Sequence of chain 1.E:
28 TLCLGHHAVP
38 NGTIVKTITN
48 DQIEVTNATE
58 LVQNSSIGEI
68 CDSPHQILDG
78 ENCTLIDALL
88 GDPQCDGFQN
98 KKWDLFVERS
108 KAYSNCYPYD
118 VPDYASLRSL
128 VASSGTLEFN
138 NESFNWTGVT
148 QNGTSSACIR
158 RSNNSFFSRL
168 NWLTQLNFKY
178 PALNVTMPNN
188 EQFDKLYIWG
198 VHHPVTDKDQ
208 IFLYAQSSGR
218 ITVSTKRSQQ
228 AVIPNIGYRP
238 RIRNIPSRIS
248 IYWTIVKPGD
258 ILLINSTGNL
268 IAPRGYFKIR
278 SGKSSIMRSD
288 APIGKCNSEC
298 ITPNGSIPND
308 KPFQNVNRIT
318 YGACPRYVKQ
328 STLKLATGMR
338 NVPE

The protein below binds the small molecule below.
Small molecule (SMILES): CC(=O)N[C@@H]1[C@@H](O)[C@H](O)[C@@H](CO)O[C@H]1O

Binding-site contacts:
Ligand atom O5 contacts residue PRO37 of chain 1.E at 4.1 Å.
Ligand atom C2 contacts residue ASN38 of chain 1.E at 2.5 Å.
Ligand atom C7 contacts residue ASN38 of chain 1.E at 3.2 Å.
Ligand atom N2 contacts residue ASN38 of chain 1.E at 2.9 Å (h-bond).
Ligand atom C1 contacts residue ASN38 of chain 1.E at 1.4 Å.
Ligand atom O7 contacts residue ASN38 of chain 1.E at 3.2 Å (h-bond).
Ligand atom O5 contacts residue ASN38 of chain 1.E at 2.4 Å (h-bond).
Ligand atom C1 contacts residue PRO37 of chain 1.E at 4.1 Å (hydrophobic).
Ligand atom C4 contacts residue ASN38 of chain 1.E at 4.2 Å.
Ligand atom C5 contacts residue ASN38 of chain 1.E at 3.7 Å.
Ligand atom C8 contacts residue ASN38 of chain 1.E at 4.3 Å.
Ligand atom C3 contacts residue ASN38 of chain 1.E at 3.8 Å.